Binding-site contacts:
Ligand atom C6 contacts residue VAL99 of chain 1.A at 3.9 Å (hydrophobic).
Ligand atom C1 contacts residue HIS58 of chain 1.B at 3.6 Å.
Ligand atom C3 contacts residue TRP47 of chain 1.B at 3.9 Å (hydrophobic).
Ligand atom O1 contacts residue TYR52 of chain 1.B at 3.5 Å.
Ligand atom C4 contacts residue TRP47 of chain 1.B at 4.0 Å (hydrophobic).
Ligand atom C19 contacts residue ARG103 of chain 1.B at 3.7 Å.
Ligand atom C9 contacts residue ALA100 of chain 1.B at 3.5 Å (hydrophobic).
Ligand atom O1 contacts residue OH1 of chain 1.C at 3.5 Å (h-bond).
Ligand atom C11 contacts residue ALA100 of chain 1.B at 3.8 Å (hydrophobic).
Ligand atom C5 contacts residue HIS58 of chain 1.B at 3.6 Å.
Ligand atom C20 contacts residue SER96 of chain 1.A at 3.8 Å.
Ligand atom C17 contacts residue ARG103 of chain 1.B at 3.9 Å.
Ligand atom C16 contacts residue ARG103 of chain 1.B at 3.8 Å.
Ligand atom C5 contacts residue VAL99 of chain 1.A at 3.5 Å (hydrophobic).
Ligand atom C4 contacts residue PRO100 of chain 1.A at 3.9 Å (hydrophobic).
Ligand atom C15 contacts residue VAL99 of chain 1.A at 4.0 Å (hydrophobic).
Ligand atom C3 contacts residue SER50 of chain 1.B at 3.6 Å.
Ligand atom C13 contacts residue OH1 of chain 1.C at 3.0 Å.
Ligand atom C14 contacts residue OH1 of chain 1.C at 3.0 Å.
Ligand atom C20 contacts residue ARG103 of chain 1.B at 3.8 Å.
Ligand atom C1 contacts residue OH1 of chain 1.C at 3.6 Å.
Ligand atom C19 contacts residue PHE105 of chain 1.B at 4.0 Å (hydrophobic).
Ligand atom C5 contacts residue PRO100 of chain 1.A at 3.7 Å (hydrophobic).
Ligand atom C18 contacts residue ARG103 of chain 1.B at 3.8 Å.
Ligand atom N1 contacts residue OH1 of chain 1.C at 2.4 Å (h-bond).
Ligand atom C15 contacts residue ARG103 of chain 1.B at 3.5 Å.
Ligand atom C3 contacts residue LEU102 of chain 1.A at 3.5 Å (hydrophobic).
Ligand atom C4 contacts residue VAL99 of chain 1.A at 3.9 Å (hydrophobic).
Ligand atom C2 contacts residue SER50 of chain 1.B at 3.7 Å.
Ligand atom C12 contacts residue ARG103 of chain 1.B at 3.9 Å.
Ligand atom C6 contacts residue OH1 of chain 1.C at 3.5 Å.
Ligand atom C4 contacts residue HIS58 of chain 1.B at 3.8 Å.
Ligand atom C17 contacts residue ALA33 of chain 1.B at 3.9 Å (hydrophobic).
Ligand atom C4 contacts residue LEU102 of chain 1.A at 3.5 Å (hydrophobic).
Ligand atom C18 contacts residue ASP99 of chain 1.B at 4.0 Å.
Ligand atom C7 contacts residue TYR52 of chain 1.B at 3.6 Å (hydrophobic).
Ligand atom C11 contacts residue TYR52 of chain 1.B at 3.5 Å (hydrophobic).
Ligand atom C7 contacts residue OH1 of chain 1.C at 3.3 Å.
Ligand atom C10 contacts residue ALA100 of chain 1.B at 3.3 Å (hydrophobic).
Ligand atom C6 contacts residue HIS58 of chain 1.B at 3.4 Å.

Sequence of chain 1.A:
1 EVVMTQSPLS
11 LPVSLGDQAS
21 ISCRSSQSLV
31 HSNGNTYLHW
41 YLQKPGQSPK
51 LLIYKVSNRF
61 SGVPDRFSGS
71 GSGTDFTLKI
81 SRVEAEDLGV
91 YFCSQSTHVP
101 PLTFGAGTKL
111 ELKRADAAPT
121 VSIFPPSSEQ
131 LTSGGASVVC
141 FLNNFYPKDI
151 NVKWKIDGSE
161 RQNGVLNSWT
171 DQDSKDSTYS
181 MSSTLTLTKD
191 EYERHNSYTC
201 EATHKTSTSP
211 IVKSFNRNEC

A protein and the small-molecule ligand that binds it are described below.
Small molecule (SMILES): N[C@]1(C(=O)c2ccccc2)[C@@H]2CC[C@@H](C2)[C@H]1c1ccccc1

Sequence of chain 1.B:
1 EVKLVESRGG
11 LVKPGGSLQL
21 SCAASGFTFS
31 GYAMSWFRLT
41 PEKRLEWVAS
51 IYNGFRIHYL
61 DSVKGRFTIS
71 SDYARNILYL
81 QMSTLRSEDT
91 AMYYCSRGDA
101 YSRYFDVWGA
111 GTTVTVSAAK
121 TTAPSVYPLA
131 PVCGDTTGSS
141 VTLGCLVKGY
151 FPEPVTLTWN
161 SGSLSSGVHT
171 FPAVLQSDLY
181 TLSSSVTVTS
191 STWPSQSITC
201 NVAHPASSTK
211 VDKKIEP